Sequence of chain 1.A:
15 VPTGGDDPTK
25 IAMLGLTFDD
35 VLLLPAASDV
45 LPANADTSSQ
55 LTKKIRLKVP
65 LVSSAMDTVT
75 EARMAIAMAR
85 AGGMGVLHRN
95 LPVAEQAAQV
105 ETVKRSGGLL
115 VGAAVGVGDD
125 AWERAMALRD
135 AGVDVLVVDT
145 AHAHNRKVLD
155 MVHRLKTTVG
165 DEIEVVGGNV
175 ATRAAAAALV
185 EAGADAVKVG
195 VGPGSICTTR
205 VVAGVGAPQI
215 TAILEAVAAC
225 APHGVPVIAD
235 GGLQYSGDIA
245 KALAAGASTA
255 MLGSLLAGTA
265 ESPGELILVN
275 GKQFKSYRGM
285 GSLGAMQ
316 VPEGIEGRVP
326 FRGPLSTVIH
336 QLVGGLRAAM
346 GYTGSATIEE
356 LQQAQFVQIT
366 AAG

Sequence of chain 4.A:
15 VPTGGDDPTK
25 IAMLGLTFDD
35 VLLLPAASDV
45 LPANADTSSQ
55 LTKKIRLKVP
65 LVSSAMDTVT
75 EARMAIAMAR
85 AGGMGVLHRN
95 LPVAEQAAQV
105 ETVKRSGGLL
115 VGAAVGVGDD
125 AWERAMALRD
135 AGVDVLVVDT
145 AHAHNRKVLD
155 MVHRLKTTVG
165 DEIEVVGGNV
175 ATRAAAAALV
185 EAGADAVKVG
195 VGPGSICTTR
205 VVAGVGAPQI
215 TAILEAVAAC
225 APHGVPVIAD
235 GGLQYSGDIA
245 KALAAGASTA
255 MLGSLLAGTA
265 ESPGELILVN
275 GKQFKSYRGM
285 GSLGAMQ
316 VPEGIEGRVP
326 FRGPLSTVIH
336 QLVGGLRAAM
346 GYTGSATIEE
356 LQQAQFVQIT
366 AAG

Binding-site contacts:
Ligand atom O01 contacts residue GLY285 of chain 1.A at 3.2 Å.
Ligand atom N18 contacts residue IMP1 of chain 1.C at 4.2 Å.
Ligand atom N19 contacts residue THR203 of chain 1.A at 3.2 Å (h-bond).
Ligand atom N18 contacts residue THR203 of chain 1.A at 4.0 Å.
Ligand atom C15 contacts residue IMP1 of chain 1.C at 3.4 Å.
Ligand atom C15 contacts residue ASN173 of chain 1.A at 4.0 Å.
Ligand atom C14 contacts residue ALA145 of chain 1.A at 4.0 Å (hydrophobic).
Ligand atom O20 contacts residue GLY285 of chain 1.A at 3.2 Å (h-bond).
Ligand atom N19 contacts residue TYR347 of chain 4.A at 4.0 Å.
Ligand atom N07 contacts residue ALA145 of chain 1.A at 3.4 Å.
Ligand atom C11 contacts residue IMP1 of chain 1.C at 3.5 Å.
Ligand atom O20 contacts residue MET284 of chain 1.A at 3.2 Å.
Ligand atom C05 contacts residue ALA145 of chain 1.A at 4.1 Å (hydrophobic).
Ligand atom C17 contacts residue VAL195 of chain 1.A at 3.8 Å (hydrophobic).
Ligand atom C12 contacts residue IMP1 of chain 1.C at 3.2 Å.
Ligand atom N19 contacts residue ALA145 of chain 1.A at 4.0 Å.
Ligand atom C04 contacts residue ALA145 of chain 1.A at 3.9 Å (hydrophobic).
Ligand atom N10 contacts residue IMP1 of chain 1.C at 3.7 Å.
Ligand atom C05 contacts residue THR144 of chain 1.A at 4.0 Å.
Ligand atom N18 contacts residue VAL195 of chain 1.A at 3.7 Å.
Ligand atom O01 contacts residue IMP1 of chain 1.C at 3.2 Å.
Ligand atom O01 contacts residue MET284 of chain 1.A at 4.0 Å.
Ligand atom N19 contacts residue CYS201 of chain 1.A at 4.1 Å.
Ligand atom C09 contacts residue GLU318 of chain 1.A at 3.7 Å.
Ligand atom C17 contacts residue GLY194 of chain 1.A at 3.1 Å.
Ligand atom N18 contacts residue GLY196 of chain 1.A at 3.1 Å (h-bond).
Ligand atom C17 contacts residue GLY196 of chain 1.A at 3.8 Å.
Ligand atom C05 contacts residue ASP143 of chain 1.A at 3.7 Å.
Ligand atom C14 contacts residue IMP1 of chain 1.C at 3.6 Å.
Ligand atom C16 contacts residue IMP1 of chain 1.C at 3.7 Å.
Ligand atom C08 contacts residue ALA145 of chain 1.A at 3.7 Å (hydrophobic).
Ligand atom C13 contacts residue ALA145 of chain 1.A at 3.7 Å (hydrophobic).
Ligand atom N06 contacts residue ALA145 of chain 1.A at 3.6 Å (h-bond).
Ligand atom C05 contacts residue ARG93 of chain 1.A at 3.7 Å.
Ligand atom N18 contacts residue GLY194 of chain 1.A at 4.0 Å.
Ligand atom S02 contacts residue GLY285 of chain 1.A at 3.9 Å.
Ligand atom C12 contacts residue ALA145 of chain 1.A at 3.8 Å (hydrophobic).
Ligand atom C13 contacts residue IMP1 of chain 1.C at 3.1 Å.
Ligand atom N19 contacts residue IMP1 of chain 1.C at 3.4 Å.
Ligand atom C03 contacts residue ALA145 of chain 1.A at 4.0 Å (hydrophobic).

A small-molecule ligand and the protein it binds are described below.
Small molecule (SMILES): Cc1n[nH]c(C)c1S(=O)(=O)Nc1ccc2c[nH]nc2c1